Sequence of chain 1.D:
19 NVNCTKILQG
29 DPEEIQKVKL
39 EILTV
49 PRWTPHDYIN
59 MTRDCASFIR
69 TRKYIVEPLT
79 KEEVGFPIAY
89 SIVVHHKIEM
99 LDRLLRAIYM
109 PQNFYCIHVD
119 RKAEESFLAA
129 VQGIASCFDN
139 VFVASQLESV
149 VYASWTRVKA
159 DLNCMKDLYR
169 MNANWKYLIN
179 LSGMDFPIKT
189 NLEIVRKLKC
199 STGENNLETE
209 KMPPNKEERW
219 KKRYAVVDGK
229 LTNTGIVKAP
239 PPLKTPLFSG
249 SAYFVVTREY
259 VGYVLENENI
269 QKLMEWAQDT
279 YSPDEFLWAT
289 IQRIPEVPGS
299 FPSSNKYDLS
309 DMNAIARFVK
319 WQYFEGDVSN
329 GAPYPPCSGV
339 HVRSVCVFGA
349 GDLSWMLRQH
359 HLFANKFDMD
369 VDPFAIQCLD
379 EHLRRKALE

The small molecule below binds the protein below.
Small molecule (SMILES): CC(=O)N[C@@H]1[C@@H](O)[C@H](O)[C@@H](CO)O[C@H]1O

Binding-site contacts:
Ligand atom C7 contacts residue ASN21 of chain 1.D at 3.3 Å.
Ligand atom C4 contacts residue ASN21 of chain 1.D at 4.3 Å.
Ligand atom C1 contacts residue THR23 of chain 1.D at 4.3 Å.
Ligand atom C5 contacts residue THR23 of chain 1.D at 3.9 Å.
Ligand atom O6 contacts residue LYS24 of chain 1.D at 4.2 Å.
Ligand atom C2 contacts residue ASN21 of chain 1.D at 2.5 Å.
Ligand atom C5 contacts residue ASN21 of chain 1.D at 3.6 Å.
Ligand atom N2 contacts residue ASN21 of chain 1.D at 2.9 Å (h-bond).
Ligand atom O5 contacts residue LYS24 of chain 1.D at 3.8 Å.
Ligand atom C6 contacts residue LYS24 of chain 1.D at 4.5 Å.
Ligand atom C8 contacts residue ASN21 of chain 1.D at 4.2 Å.
Ligand atom C3 contacts residue ASN21 of chain 1.D at 3.8 Å.
Ligand atom C1 contacts residue LYS24 of chain 1.D at 4.4 Å.
Ligand atom O7 contacts residue ASN21 of chain 1.D at 3.5 Å (h-bond).
Ligand atom C1 contacts residue ASN21 of chain 1.D at 1.4 Å.
Ligand atom C6 contacts residue THR23 of chain 1.D at 4.3 Å.
Ligand atom O5 contacts residue ASN21 of chain 1.D at 2.4 Å (h-bond).